Binding-site contacts:
Ligand atom C1 contacts residue GLU10 of chain 1.D at 3.4 Å.
Ligand atom O6 contacts residue CYS3 of chain 1.D at 3.7 Å.
Ligand atom C4 contacts residue SER14 of chain 1.D at 3.4 Å.
Ligand atom C1 contacts residue SER14 of chain 1.D at 1.4 Å.
Ligand atom O6 contacts residue CYS18 of chain 1.D at 4.1 Å.
Ligand atom O2 contacts residue GLU10 of chain 1.D at 3.7 Å.
Ligand atom C5 contacts residue SER14 of chain 1.D at 2.7 Å.
Ligand atom C3 contacts residue SER14 of chain 1.D at 2.9 Å.
Ligand atom C1 contacts residue PHE5 of chain 1.D at 4.0 Å (hydrophobic).
Ligand atom O5 contacts residue GLU10 of chain 1.D at 4.3 Å.
Ligand atom O3 contacts residue SER14 of chain 1.D at 4.2 Å.
Ligand atom O2 contacts residue GLU13 of chain 1.D at 3.8 Å.
Ligand atom C2 contacts residue GLU10 of chain 1.D at 4.2 Å.
Ligand atom O6 contacts residue SER14 of chain 1.D at 4.0 Å.
Ligand atom O2 contacts residue SER14 of chain 1.D at 3.5 Å (h-bond).
Ligand atom O4 contacts residue SER14 of chain 1.D at 4.4 Å.
Ligand atom C2 contacts residue GLU13 of chain 1.D at 3.8 Å.
Ligand atom O5 contacts residue SER14 of chain 1.D at 2.3 Å (h-bond).
Ligand atom C2 contacts residue SER14 of chain 1.D at 2.3 Å.
Ligand atom C1 contacts residue GLU13 of chain 1.D at 4.4 Å.
Ligand atom O6 contacts residue PHE5 of chain 1.D at 3.8 Å.
Ligand atom C6 contacts residue SER14 of chain 1.D at 4.1 Å.
Ligand atom O5 contacts residue PHE5 of chain 1.D at 3.5 Å.

Sequence of chain 1.D:
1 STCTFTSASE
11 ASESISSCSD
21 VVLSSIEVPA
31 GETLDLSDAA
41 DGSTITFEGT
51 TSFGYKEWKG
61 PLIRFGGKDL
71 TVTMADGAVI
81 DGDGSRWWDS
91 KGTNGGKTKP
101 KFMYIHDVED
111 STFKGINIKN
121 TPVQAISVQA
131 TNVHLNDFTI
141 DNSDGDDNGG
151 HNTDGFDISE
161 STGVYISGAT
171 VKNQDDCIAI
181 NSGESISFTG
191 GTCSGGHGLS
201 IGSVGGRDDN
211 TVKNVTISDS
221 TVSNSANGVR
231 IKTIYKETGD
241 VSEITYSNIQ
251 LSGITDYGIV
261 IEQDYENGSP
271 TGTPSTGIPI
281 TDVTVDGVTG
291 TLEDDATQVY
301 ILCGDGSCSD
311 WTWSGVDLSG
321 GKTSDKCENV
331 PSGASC

This small molecule binds to this protein.
Small molecule (SMILES): OC[C@H]1O[C@H](O)[C@@H](O)[C@@H](O)[C@@H]1O